Binding-site contacts:
Ligand atom N5 contacts residue ASN275 of chain 54.A at 3.5 Å (h-bond).
Ligand atom C5 contacts residue PRO231 of chain 54.C at 3.6 Å (hydrophobic).
Ligand atom O6 contacts residue ASP91 of chain 54.C at 3.3 Å.
Ligand atom C5 contacts residue PRO274 of chain 54.A at 3.9 Å (hydrophobic).
Ligand atom O3 contacts residue GLY282 of chain 54.A at 3.4 Å.
Ligand atom O6 contacts residue PRO274 of chain 54.A at 3.7 Å.
Ligand atom O4 contacts residue ASP232 of chain 54.C at 2.8 Å (salt-bridge).
Ligand atom C11 contacts residue ASP232 of chain 54.C at 3.8 Å.
Ligand atom O10 contacts residue ASN275 of chain 54.A at 2.9 Å (h-bond).
Ligand atom N5 contacts residue PRO231 of chain 54.C at 2.9 Å (h-bond).
Ligand atom O10 contacts residue ARG270 of chain 54.A at 4.0 Å.
Ligand atom O4 contacts residue PRO231 of chain 54.C at 3.8 Å.
Ligand atom O4 contacts residue ARG95 of chain 54.C at 3.6 Å.
Ligand atom C1 contacts residue ARG104 of chain 54.C at 3.7 Å.
Ligand atom C4 contacts residue PRO274 of chain 54.A at 4.0 Å (hydrophobic).
Ligand atom C10 contacts residue PRO231 of chain 54.C at 3.9 Å (hydrophobic).
Ligand atom C5 contacts residue ASN275 of chain 54.A at 3.5 Å.
Ligand atom C4 contacts residue ASP91 of chain 54.C at 3.3 Å.
Ligand atom O7 contacts residue PRO274 of chain 54.A at 3.4 Å.
Ligand atom C3 contacts residue ASP232 of chain 54.C at 4.1 Å.
Ligand atom C4 contacts residue PRO231 of chain 54.C at 3.4 Å (hydrophobic).
Ligand atom O3 contacts residue ASP91 of chain 54.C at 4.0 Å.
Ligand atom C3 contacts residue PRO274 of chain 54.A at 3.8 Å (hydrophobic).
Ligand atom C4 contacts residue ASN275 of chain 54.A at 3.8 Å.
Ligand atom O4 contacts residue ASP91 of chain 54.C at 2.8 Å (salt-bridge).
Ligand atom C3 contacts residue ARG95 of chain 54.C at 3.9 Å.
Ligand atom O4 contacts residue ASN275 of chain 54.A at 3.0 Å (h-bond).
Ligand atom C4 contacts residue ASP232 of chain 54.C at 3.5 Å.
Ligand atom C3 contacts residue ARG104 of chain 54.C at 3.9 Å.
Ligand atom O1B contacts residue ARG104 of chain 54.C at 2.8 Å (salt-bridge).
Ligand atom C10 contacts residue ASN275 of chain 54.A at 3.2 Å.
Ligand atom O7 contacts residue SER180 of chain 54.C at 3.7 Å.
Ligand atom C11 contacts residue ILE233 of chain 54.C at 3.8 Å (hydrophobic).
Ligand atom C4 contacts residue ARG104 of chain 54.C at 4.0 Å.
Ligand atom C3 contacts residue PRO274 of chain 54.A at 4.1 Å (hydrophobic).
Ligand atom C6 contacts residue ASP91 of chain 54.C at 3.9 Å.
Ligand atom O3 contacts residue PRO274 of chain 54.A at 3.9 Å.
Ligand atom C11 contacts residue GLY234 of chain 54.C at 3.9 Å.
Ligand atom C6 contacts residue PRO231 of chain 54.C at 4.0 Å (hydrophobic).
Ligand atom C11 contacts residue PRO231 of chain 54.C at 4.0 Å (hydrophobic).

Sequence of chain 54.A:
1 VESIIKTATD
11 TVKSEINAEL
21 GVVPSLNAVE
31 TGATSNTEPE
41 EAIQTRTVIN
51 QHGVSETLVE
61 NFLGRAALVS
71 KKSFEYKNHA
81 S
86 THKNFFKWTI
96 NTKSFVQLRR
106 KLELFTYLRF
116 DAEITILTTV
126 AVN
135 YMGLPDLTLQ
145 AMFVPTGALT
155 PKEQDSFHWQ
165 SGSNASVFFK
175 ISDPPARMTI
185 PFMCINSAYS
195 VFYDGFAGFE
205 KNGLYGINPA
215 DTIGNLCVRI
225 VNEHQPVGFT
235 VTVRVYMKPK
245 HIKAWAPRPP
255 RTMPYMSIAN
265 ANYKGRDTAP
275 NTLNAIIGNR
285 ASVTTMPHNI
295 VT

Sequence of chain 54.C:
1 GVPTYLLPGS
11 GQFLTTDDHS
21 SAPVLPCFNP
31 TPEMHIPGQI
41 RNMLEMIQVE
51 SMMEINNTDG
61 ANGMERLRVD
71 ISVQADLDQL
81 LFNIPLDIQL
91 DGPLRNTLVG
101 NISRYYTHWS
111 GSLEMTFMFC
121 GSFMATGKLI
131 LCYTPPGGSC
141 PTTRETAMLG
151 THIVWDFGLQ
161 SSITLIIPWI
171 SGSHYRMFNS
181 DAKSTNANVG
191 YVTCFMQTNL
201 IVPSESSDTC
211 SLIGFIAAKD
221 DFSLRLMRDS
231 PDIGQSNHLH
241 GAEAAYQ

The protein below binds the small molecule below.
Small molecule (SMILES): CC(=O)N[C@@H]1[C@@H](O)[C@H](O[C@@H]2O[C@H](CO[C@]3(C(=O)O)C[C@H](O)[C@@H](NC(C)=O)[C@H]([C@H](O)[C@H](O)CO)O3)[C@H](O)[C@H](O)[C@H]2O)[C@@H](CO)O[C@H]1O